A protein and the small-molecule ligand that binds it are described below.
Small molecule (SMILES): CC(=O)N[C@H]1[C@H](O[C@H]2[C@H](O)[C@@H](CO)OC[C@@H]2NC(C)=O)O[C@H](CO)[C@@H](O)[C@@H]1O

Binding-site contacts:
Ligand atom O7 contacts residue ASN322 of chain 1.E at 2.9 Å (h-bond).
Ligand atom C7 contacts residue ASN322 of chain 1.E at 3.5 Å.
Ligand atom C6 contacts residue ASN320 of chain 1.E at 3.8 Å.
Ligand atom O5 contacts residue ASN320 of chain 1.E at 4.1 Å.
Ligand atom C5 contacts residue ASN322 of chain 1.E at 3.9 Å.
Ligand atom C5 contacts residue ASN320 of chain 1.E at 4.4 Å.
Ligand atom C1 contacts residue ASN322 of chain 1.E at 2.4 Å.
Ligand atom O6 contacts residue ASN320 of chain 1.E at 3.0 Å (h-bond).
Ligand atom N2 contacts residue ASN322 of chain 1.E at 3.9 Å.
Ligand atom O5 contacts residue ASN322 of chain 1.E at 3.1 Å (h-bond).
Ligand atom C2 contacts residue ASN322 of chain 1.E at 3.7 Å.

Sequence of chain 1.E:
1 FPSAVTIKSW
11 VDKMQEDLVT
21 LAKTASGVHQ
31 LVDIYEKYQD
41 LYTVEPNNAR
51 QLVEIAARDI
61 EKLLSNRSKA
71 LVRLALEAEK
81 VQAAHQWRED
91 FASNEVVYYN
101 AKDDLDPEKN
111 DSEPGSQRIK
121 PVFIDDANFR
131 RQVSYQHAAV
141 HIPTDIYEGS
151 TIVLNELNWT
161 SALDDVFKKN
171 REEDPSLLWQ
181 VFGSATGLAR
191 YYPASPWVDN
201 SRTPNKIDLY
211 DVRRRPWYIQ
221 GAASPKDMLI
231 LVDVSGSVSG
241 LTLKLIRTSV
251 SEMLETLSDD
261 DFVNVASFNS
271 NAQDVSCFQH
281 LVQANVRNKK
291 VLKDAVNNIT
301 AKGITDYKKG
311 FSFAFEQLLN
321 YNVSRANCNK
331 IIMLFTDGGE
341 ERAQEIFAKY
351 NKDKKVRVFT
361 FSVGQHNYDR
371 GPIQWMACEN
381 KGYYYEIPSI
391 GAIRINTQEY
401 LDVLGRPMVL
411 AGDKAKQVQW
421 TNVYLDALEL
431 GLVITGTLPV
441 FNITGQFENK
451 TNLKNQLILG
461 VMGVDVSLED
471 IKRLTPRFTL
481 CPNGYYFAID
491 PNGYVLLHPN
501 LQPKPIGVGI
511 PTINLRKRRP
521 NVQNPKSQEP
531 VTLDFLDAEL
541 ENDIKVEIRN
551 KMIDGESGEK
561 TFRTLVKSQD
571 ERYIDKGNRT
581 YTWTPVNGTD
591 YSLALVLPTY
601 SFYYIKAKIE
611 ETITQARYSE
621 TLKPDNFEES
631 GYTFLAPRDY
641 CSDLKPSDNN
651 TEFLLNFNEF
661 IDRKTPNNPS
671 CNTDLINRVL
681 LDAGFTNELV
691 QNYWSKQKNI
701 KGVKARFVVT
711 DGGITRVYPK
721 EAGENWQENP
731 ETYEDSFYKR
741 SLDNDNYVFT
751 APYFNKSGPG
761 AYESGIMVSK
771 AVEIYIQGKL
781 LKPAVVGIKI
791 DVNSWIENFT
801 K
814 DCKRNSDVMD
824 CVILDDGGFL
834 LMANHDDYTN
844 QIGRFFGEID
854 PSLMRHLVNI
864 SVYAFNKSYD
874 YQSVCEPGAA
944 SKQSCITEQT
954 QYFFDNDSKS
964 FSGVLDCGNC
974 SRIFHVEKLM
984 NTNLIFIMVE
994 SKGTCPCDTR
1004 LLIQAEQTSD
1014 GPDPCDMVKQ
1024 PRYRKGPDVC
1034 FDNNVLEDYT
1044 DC